Binding-site contacts:
Ligand atom C4 contacts residue ASN87 of chain 42.D at 4.2 Å.
Ligand atom O6 contacts residue SER89 of chain 42.D at 2.8 Å (h-bond).
Ligand atom C2 contacts residue ASN87 of chain 42.D at 2.4 Å.
Ligand atom O6 contacts residue LEU151 of chain 42.D at 3.4 Å.
Ligand atom O6 contacts residue LEU91 of chain 42.D at 4.0 Å.
Ligand atom C7 contacts residue ILE155 of chain 42.D at 4.3 Å (hydrophobic).
Ligand atom C1 contacts residue SER89 of chain 42.D at 3.3 Å.
Ligand atom C5 contacts residue LEU151 of chain 42.D at 3.8 Å (hydrophobic).
Ligand atom O5 contacts residue SER89 of chain 42.D at 2.8 Å (h-bond).
Ligand atom C6 contacts residue LEU91 of chain 42.D at 4.2 Å (hydrophobic).
Ligand atom C8 contacts residue ILE155 of chain 42.D at 3.7 Å (hydrophobic).
Ligand atom C7 contacts residue ASN87 of chain 42.D at 3.8 Å.
Ligand atom C3 contacts residue LEU151 of chain 42.D at 4.2 Å (hydrophobic).
Ligand atom O5 contacts residue ASN87 of chain 42.D at 2.3 Å (h-bond).
Ligand atom O4 contacts residue LEU151 of chain 42.D at 3.3 Å.
Ligand atom C4 contacts residue LEU151 of chain 42.D at 4.0 Å (hydrophobic).
Ligand atom C6 contacts residue SER89 of chain 42.D at 3.6 Å.
Ligand atom O7 contacts residue ASN87 of chain 42.D at 4.1 Å.
Ligand atom C6 contacts residue LEU151 of chain 42.D at 3.7 Å (hydrophobic).
Ligand atom N2 contacts residue ASN87 of chain 42.D at 2.9 Å (h-bond).
Ligand atom N2 contacts residue ILE155 of chain 42.D at 4.1 Å.
Ligand atom C1 contacts residue ASN87 of chain 42.D at 1.4 Å.
Ligand atom C5 contacts residue ASN87 of chain 42.D at 3.7 Å.
Ligand atom C5 contacts residue SER89 of chain 42.D at 3.3 Å.
Ligand atom C3 contacts residue ASN87 of chain 42.D at 3.8 Å.

Sequence of chain 42.D:
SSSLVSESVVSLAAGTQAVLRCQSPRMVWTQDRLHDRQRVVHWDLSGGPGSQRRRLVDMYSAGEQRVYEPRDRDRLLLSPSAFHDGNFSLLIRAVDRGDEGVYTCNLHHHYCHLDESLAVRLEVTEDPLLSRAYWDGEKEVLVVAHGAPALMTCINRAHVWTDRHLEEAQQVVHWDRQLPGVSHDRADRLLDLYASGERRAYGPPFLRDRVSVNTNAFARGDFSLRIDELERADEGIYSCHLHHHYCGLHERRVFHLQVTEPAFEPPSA

This protein binds this small molecule.
Small molecule (SMILES): CC(=O)N[C@@H]1[C@@H](O)[C@H](O)[C@@H](CO)O[C@H]1O